Sequence of chain 1.M:
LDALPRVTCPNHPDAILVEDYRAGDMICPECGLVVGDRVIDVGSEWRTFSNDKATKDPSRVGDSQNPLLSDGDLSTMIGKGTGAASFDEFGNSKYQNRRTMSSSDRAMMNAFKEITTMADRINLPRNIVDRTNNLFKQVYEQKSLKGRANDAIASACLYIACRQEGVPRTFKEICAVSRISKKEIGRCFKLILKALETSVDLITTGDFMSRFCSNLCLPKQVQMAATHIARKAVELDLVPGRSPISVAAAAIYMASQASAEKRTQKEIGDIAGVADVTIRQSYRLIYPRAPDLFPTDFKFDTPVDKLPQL

Sequence of chain 1.B:
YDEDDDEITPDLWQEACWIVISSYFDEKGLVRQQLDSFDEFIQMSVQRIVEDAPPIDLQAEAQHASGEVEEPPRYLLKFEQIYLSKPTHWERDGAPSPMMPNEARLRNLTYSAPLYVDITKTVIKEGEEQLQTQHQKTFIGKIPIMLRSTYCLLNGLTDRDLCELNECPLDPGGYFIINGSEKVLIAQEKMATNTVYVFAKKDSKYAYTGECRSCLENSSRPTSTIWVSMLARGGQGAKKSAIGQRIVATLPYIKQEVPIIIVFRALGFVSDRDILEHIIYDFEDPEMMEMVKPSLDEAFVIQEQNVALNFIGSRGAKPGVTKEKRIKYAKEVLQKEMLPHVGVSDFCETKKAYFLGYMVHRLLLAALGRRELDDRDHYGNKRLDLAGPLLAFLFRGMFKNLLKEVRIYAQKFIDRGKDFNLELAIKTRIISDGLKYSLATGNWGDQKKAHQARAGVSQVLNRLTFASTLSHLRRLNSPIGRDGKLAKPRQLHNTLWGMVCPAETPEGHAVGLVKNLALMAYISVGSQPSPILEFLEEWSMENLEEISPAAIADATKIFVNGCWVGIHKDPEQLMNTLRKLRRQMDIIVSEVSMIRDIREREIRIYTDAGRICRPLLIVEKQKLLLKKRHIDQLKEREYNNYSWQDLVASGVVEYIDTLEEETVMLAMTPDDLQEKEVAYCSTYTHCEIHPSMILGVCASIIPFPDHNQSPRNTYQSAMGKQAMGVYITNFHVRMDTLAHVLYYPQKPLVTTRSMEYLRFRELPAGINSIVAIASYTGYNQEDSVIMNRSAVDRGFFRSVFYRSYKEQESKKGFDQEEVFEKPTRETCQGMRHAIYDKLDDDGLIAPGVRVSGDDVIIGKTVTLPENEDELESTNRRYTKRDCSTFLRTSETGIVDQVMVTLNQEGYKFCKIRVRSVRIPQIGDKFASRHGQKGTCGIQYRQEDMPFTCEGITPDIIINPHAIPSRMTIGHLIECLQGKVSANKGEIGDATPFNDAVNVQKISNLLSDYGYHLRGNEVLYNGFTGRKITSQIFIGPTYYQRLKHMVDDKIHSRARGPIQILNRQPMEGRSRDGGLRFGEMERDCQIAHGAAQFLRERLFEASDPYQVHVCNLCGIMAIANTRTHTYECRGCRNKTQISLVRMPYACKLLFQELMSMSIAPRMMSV

Binding-site contacts:
Ligand atom O5' contacts residue LYS942 of chain 1.B at 3.6 Å (salt-bridge).
Ligand atom P contacts residue GLU516 of chain 1.B at 3.7 Å.
Ligand atom C5' contacts residue MG1 of chain 1.X at 3.0 Å.
Ligand atom N9 contacts residue ALA60 of chain 1.M at 3.7 Å.
Ligand atom C2' contacts residue ASP499 of chain 1.A at 3.5 Å.
Ligand atom O6 contacts residue ASN57 of chain 1.M at 3.7 Å.
Ligand atom O5' contacts residue LYS59 of chain 1.M at 3.4 Å.
Ligand atom O2' contacts residue ARG460 of chain 1.A at 2.5 Å (salt-bridge).
Ligand atom C4' contacts residue ASP499 of chain 1.A at 3.1 Å.
Ligand atom C1' contacts residue THR61 of chain 1.M at 3.7 Å.
Ligand atom P contacts residue LYS942 of chain 1.B at 3.3 Å.
Ligand atom C8 contacts residue LYS59 of chain 1.M at 3.3 Å.
Ligand atom O4' contacts residue THR61 of chain 1.M at 3.4 Å.
Ligand atom O2' contacts residue ASP499 of chain 1.A at 2.7 Å (salt-bridge).
Ligand atom P contacts residue LYS934 of chain 1.B at 3.6 Å.
Ligand atom C3' contacts residue ASP499 of chain 1.A at 3.4 Å.
Ligand atom C2 contacts residue THR61 of chain 1.M at 2.9 Å.
Ligand atom OP2 contacts residue LYS942 of chain 1.B at 3.3 Å (salt-bridge).
Ligand atom OP1 contacts residue LYS934 of chain 1.B at 2.3 Å (salt-bridge).
Ligand atom N9 contacts residue THR61 of chain 1.M at 3.4 Å (h-bond).
Ligand atom O3' contacts residue ASP497 of chain 1.A at 3.4 Å (salt-bridge).
Ligand atom N3 contacts residue THR61 of chain 1.M at 2.7 Å (h-bond).
Ligand atom C4' contacts residue MG1 of chain 1.X at 3.5 Å.
Ligand atom C5' contacts residue LYS62 of chain 1.M at 3.5 Å.
Ligand atom OP2 contacts residue GLU516 of chain 1.B at 3.1 Å (salt-bridge).
Ligand atom C4' contacts residue LYS62 of chain 1.M at 3.4 Å.
Ligand atom OP1 contacts residue LYS942 of chain 1.B at 2.8 Å (salt-bridge).
Ligand atom C5' contacts residue GLN468 of chain 1.B at 3.6 Å.
Ligand atom OP2 contacts residue GLU516 of chain 1.B at 3.3 Å (salt-bridge).
Ligand atom C8 contacts residue ALA60 of chain 1.M at 3.0 Å (hydrophobic).
Ligand atom OP1 contacts residue GLU516 of chain 1.B at 3.6 Å (salt-bridge).
Ligand atom C4 contacts residue THR61 of chain 1.M at 3.4 Å.
Ligand atom O2' contacts residue GLN468 of chain 1.B at 3.4 Å (h-bond).
Ligand atom C5' contacts residue LYS59 of chain 1.M at 3.4 Å.
Ligand atom O4' contacts residue LYS62 of chain 1.M at 3.1 Å (salt-bridge).
Ligand atom N7 contacts residue ALA60 of chain 1.M at 3.0 Å (h-bond).
Ligand atom C5 contacts residue ALA60 of chain 1.M at 3.6 Å (hydrophobic).
Ligand atom O3' contacts residue ASP499 of chain 1.A at 3.0 Å (salt-bridge).
Ligand atom N7 contacts residue LYS59 of chain 1.M at 3.2 Å.
Ligand atom O2' contacts residue LYS62 of chain 1.M at 2.9 Å (salt-bridge).

Sequence of chain 1.A:
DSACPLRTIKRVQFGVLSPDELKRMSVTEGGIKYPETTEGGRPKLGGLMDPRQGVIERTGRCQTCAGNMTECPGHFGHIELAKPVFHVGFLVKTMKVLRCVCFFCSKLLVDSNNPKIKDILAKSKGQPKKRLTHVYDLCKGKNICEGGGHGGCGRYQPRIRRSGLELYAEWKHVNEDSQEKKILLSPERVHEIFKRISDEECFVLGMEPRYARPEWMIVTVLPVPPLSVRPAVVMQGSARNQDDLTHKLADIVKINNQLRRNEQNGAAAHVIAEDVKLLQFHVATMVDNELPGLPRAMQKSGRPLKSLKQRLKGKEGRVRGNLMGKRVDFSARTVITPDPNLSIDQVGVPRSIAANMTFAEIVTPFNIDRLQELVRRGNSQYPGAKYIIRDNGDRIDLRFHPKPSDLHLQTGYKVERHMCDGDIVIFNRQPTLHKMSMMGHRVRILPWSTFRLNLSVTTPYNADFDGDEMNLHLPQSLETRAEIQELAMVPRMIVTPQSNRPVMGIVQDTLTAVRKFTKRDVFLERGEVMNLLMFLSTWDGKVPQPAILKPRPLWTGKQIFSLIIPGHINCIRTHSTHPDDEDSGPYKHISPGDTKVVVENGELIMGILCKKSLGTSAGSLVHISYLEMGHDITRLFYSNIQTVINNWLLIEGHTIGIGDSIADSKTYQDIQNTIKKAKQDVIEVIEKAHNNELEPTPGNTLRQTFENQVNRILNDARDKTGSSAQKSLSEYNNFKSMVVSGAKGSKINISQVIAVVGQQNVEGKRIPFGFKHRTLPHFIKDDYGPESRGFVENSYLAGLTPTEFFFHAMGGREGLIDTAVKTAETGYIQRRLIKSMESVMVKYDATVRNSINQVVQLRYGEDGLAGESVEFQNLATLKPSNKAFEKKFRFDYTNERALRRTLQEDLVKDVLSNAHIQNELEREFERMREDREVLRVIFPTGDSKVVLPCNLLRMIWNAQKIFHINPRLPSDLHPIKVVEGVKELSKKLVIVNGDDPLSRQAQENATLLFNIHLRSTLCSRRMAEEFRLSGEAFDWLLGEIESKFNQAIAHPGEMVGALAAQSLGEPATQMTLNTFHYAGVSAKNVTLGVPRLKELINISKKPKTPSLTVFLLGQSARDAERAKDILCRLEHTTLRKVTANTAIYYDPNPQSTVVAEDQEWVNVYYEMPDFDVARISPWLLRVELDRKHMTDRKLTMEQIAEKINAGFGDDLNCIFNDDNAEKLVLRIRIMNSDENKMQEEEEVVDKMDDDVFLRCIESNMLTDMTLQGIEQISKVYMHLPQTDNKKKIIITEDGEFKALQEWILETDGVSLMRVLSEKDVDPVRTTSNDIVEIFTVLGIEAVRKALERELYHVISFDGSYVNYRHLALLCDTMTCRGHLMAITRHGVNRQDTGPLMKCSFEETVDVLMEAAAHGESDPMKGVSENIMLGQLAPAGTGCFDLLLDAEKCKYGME

This small molecule binds to this protein.
Small molecule (SMILES): Nc1ccn([C@@H]2O[C@H](CO[P](=O)(O)O[C@H]3[C@@H](O)[C@H](n4cnc5c(=O)nc(N)[nH]c54)O[C@@H]3CO[P](=O)(O)O[C@H]3[C@@H](O)[C@H](n4ccc(N)nc4=O)O[C@@H]3CO[P](=O)(O)O[C@H]3[C@@H](O)[C@H](n4ccc(=O)[nH]c4=O)O[C@@H]3CO[P](=O)(O)O[C@H]3[C@@H](O)[C@H](n4cnc5c(=O)nc(N)[nH]c54)O[C@@H]3CO[P](=O)(O)O[C@H]3[C@@H](O)[C@H](n4cnc5c(N)ncnc54)O[C@@H]3CO)[C@@H](O)[C@H]2O)c(=O)n1